Binding-site contacts:
Ligand atom PB1 contacts residue PHE158 of chain 1.A at 4.1 Å.
Ligand atom PB1 contacts residue CYS159 of chain 1.A at 2.6 Å.
Ligand atom PB1 contacts residue CYS96 of chain 1.A at 2.6 Å.
Ligand atom PB1 contacts residue TRP95 of chain 1.A at 4.5 Å.
Ligand atom PB1 contacts residue ASP99 of chain 1.A at 2.4 Å.

The small molecule below binds the protein below.
Small molecule (SMILES): CC[Pb](Br)(Br)CC

Sequence of chain 1.A:
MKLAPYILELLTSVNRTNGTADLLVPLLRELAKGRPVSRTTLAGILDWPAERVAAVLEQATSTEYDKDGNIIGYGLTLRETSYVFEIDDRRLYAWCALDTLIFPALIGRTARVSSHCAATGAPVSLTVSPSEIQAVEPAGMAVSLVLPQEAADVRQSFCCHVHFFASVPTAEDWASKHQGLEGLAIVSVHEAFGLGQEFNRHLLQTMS